Binding-site contacts:
Ligand atom CM6 contacts residue TYR144 of chain 32.A at 3.3 Å (hydrophobic).
Ligand atom C6B contacts residue LEU181 of chain 32.A at 3.4 Å (hydrophobic).
Ligand atom O1A contacts residue TYR144 of chain 32.A at 3.1 Å.
Ligand atom N3A contacts residue TYR144 of chain 32.A at 3.7 Å.
Ligand atom CM4 contacts residue PHE179 of chain 32.A at 3.8 Å (hydrophobic).
Ligand atom O1 contacts residue MET214 of chain 32.A at 3.5 Å (h-bond).
Ligand atom N1A contacts residue PHE179 of chain 32.A at 3.7 Å.
Ligand atom F2 contacts residue PHE179 of chain 32.A at 3.3 Å.
Ligand atom C5B contacts residue TYR144 of chain 32.A at 3.5 Å (hydrophobic).
Ligand atom C2A contacts residue TYR144 of chain 32.A at 3.5 Å (hydrophobic).
Ligand atom N1A contacts residue LEU181 of chain 32.A at 3.7 Å.
Ligand atom C4 contacts residue TYR190 of chain 32.A at 3.4 Å (hydrophobic).
Ligand atom F1 contacts residue TYR142 of chain 32.A at 3.6 Å.
Ligand atom C5B contacts residue LEU181 of chain 32.A at 3.4 Å (hydrophobic).
Ligand atom C2A contacts residue PHE179 of chain 32.A at 3.6 Å (hydrophobic).
Ligand atom C1B contacts residue LEU181 of chain 32.A at 3.7 Å (hydrophobic).
Ligand atom N1A contacts residue TYR144 of chain 32.A at 3.1 Å.
Ligand atom C5 contacts residue MET214 of chain 32.A at 3.5 Å (hydrophobic).
Ligand atom O1B contacts residue ILE98 of chain 32.A at 3.0 Å.
Ligand atom C3A contacts residue PHE179 of chain 32.A at 3.4 Å (hydrophobic).
Ligand atom C1C contacts residue MET214 of chain 32.A at 3.5 Å (hydrophobic).
Ligand atom CM6 contacts residue MET214 of chain 32.A at 3.5 Å (hydrophobic).
Ligand atom CM2 contacts residue ILE122 of chain 32.A at 3.5 Å (hydrophobic).
Ligand atom F3 contacts residue TYR144 of chain 32.A at 2.9 Å.
Ligand atom F1 contacts residue LEU217 of chain 32.A at 3.4 Å.
Ligand atom C4B contacts residue LEU181 of chain 32.A at 3.5 Å (hydrophobic).
Ligand atom CM4 contacts residue TYR142 of chain 32.A at 3.5 Å (hydrophobic).
Ligand atom CM3 contacts residue ASN212 of chain 32.A at 3.5 Å.
Ligand atom F3 contacts residue MET143 of chain 32.A at 3.3 Å.
Ligand atom N3A contacts residue PHE179 of chain 32.A at 3.2 Å.
Ligand atom CM6 contacts residue LEU184 of chain 32.A at 3.0 Å (hydrophobic).
Ligand atom F2 contacts residue VAL168 of chain 32.A at 2.6 Å.
Ligand atom F3 contacts residue ALA166 of chain 32.A at 2.8 Å.
Ligand atom C3A contacts residue TYR144 of chain 32.A at 3.4 Å (hydrophobic).
Ligand atom C1B contacts residue ILE98 of chain 32.A at 3.6 Å (hydrophobic).
Ligand atom F2 contacts residue TYR142 of chain 32.A at 3.6 Å.
Ligand atom F1 contacts residue PHE179 of chain 32.A at 3.8 Å.
Ligand atom F3 contacts residue SER167 of chain 32.A at 3.8 Å.
Ligand atom CM3 contacts residue TYR190 of chain 32.A at 3.5 Å (hydrophobic).
Ligand atom F3 contacts residue TYR142 of chain 32.A at 2.8 Å.

The small molecule below binds the protein below.
Small molecule (SMILES): Cc1cc(CCCOc2c(C)cc(-c3noc(C(F)(F)F)n3)cc2C)on1

Sequence of chain 32.C:
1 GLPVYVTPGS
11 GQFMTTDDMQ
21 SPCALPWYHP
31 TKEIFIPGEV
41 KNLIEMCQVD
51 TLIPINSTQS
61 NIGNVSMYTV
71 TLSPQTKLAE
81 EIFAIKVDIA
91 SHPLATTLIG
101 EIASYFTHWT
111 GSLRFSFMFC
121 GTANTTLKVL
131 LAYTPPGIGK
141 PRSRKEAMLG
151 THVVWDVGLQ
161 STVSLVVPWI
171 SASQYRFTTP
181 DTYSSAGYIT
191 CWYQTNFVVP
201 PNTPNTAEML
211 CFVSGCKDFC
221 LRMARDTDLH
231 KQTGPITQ

Sequence of chain 32.A:
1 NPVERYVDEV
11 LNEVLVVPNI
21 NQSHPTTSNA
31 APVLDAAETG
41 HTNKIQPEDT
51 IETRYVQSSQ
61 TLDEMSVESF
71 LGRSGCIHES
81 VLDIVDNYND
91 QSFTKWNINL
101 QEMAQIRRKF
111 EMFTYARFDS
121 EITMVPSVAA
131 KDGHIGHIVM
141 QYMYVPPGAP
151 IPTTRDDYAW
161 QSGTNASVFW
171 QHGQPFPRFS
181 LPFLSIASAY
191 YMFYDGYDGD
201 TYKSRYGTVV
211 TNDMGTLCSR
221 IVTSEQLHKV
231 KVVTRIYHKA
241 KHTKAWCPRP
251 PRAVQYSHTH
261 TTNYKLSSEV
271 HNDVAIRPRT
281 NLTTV